Sequence of chain 1.E:
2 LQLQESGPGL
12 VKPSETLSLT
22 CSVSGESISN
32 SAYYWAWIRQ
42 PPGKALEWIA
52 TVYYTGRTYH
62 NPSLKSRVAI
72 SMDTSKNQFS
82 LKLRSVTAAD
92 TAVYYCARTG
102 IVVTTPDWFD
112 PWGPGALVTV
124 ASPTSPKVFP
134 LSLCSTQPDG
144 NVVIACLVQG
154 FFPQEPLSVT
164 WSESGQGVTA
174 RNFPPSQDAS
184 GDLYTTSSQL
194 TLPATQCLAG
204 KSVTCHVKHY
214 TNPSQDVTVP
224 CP

Binding-site contacts:
Ligand atom C contacts residue THR105 of chain 1.E at 3.5 Å.
Ligand atom CE contacts residue GLY92 of chain 1.F at 3.5 Å.
Ligand atom CB contacts residue VAL104 of chain 1.E at 3.7 Å (hydrophobic).
Ligand atom NZ contacts residue TYR34 of chain 1.E at 3.4 Å.
Ligand atom CG contacts residue ASP28 of chain 1.F at 3.6 Å.
Ligand atom O contacts residue ARG30 of chain 1.F at 3.6 Å.
Ligand atom O contacts residue THR105 of chain 1.E at 2.8 Å (h-bond).
Ligand atom C contacts residue THR105 of chain 1.E at 3.7 Å.
Ligand atom N contacts residue TYR32 of chain 1.F at 3.0 Å (h-bond).
Ligand atom NE2 contacts residue ARG30 of chain 1.F at 3.3 Å (salt-bridge).
Ligand atom NZ contacts residue GLY101 of chain 1.E at 2.9 Å (h-bond).
Ligand atom CD contacts residue TYR91 of chain 1.F at 3.6 Å (hydrophobic).
Ligand atom NZ contacts residue ILE102 of chain 1.E at 3.1 Å (h-bond).
Ligand atom N contacts residue VAL103 of chain 1.E at 3.0 Å (h-bond).
Ligand atom O contacts residue VAL104 of chain 1.E at 3.1 Å.
Ligand atom C contacts residue TYR32 of chain 1.F at 3.7 Å (hydrophobic).
Ligand atom CE1 contacts residue ARG30 of chain 1.F at 3.3 Å.
Ligand atom CE contacts residue VAL103 of chain 1.E at 3.7 Å (hydrophobic).
Ligand atom ND1 contacts residue ARG30 of chain 1.F at 3.7 Å.
Ligand atom CD contacts residue TYR32 of chain 1.F at 3.7 Å (hydrophobic).
Ligand atom CB contacts residue THR105 of chain 1.E at 3.5 Å.
Ligand atom CE contacts residue ALA33 of chain 1.E at 3.5 Å (hydrophobic).
Ligand atom CG contacts residue VAL103 of chain 1.E at 3.4 Å (hydrophobic).
Ligand atom O contacts residue THR105 of chain 1.E at 3.6 Å.
Ligand atom N contacts residue THR105 of chain 1.E at 3.7 Å.
Ligand atom O contacts residue ARG30 of chain 1.F at 3.2 Å (salt-bridge).
Ligand atom NZ contacts residue ALA33 of chain 1.E at 2.5 Å (h-bond).
Ligand atom CG contacts residue THR105 of chain 1.E at 3.8 Å.
Ligand atom CE contacts residue GLY101 of chain 1.E at 3.6 Å.
Ligand atom CA contacts residue VAL103 of chain 1.E at 3.7 Å (hydrophobic).
Ligand atom CE contacts residue ILE102 of chain 1.E at 3.4 Å (hydrophobic).
Ligand atom NZ contacts residue GLY92 of chain 1.F at 3.3 Å (h-bond).
Ligand atom CD contacts residue ALA33 of chain 1.E at 3.4 Å (hydrophobic).
Ligand atom CG contacts residue VAL104 of chain 1.E at 3.7 Å (hydrophobic).
Ligand atom CB contacts residue VAL103 of chain 1.E at 3.6 Å (hydrophobic).
Ligand atom NZ contacts residue TYR91 of chain 1.F at 3.6 Å (h-bond).
Ligand atom O contacts residue TYR32 of chain 1.F at 3.7 Å.
Ligand atom CE contacts residue TYR32 of chain 1.F at 3.8 Å (hydrophobic).
Ligand atom CE contacts residue TYR91 of chain 1.F at 3.1 Å (hydrophobic).
Ligand atom CA contacts residue TYR32 of chain 1.F at 3.4 Å (hydrophobic).

A protein and the small-molecule ligand that binds it are described below.
Small molecule (SMILES): CC(C)C[C@H](NC(=O)[C@H](CCCCN)NC(=O)[C@H](CCCCN)NC(=O)[C@H](CC1=NC=NC1)NC(=O)[C@H](CCCCN)NC(=O)[C@@H]1CCCN1C(=O)[C@H](C)N)C(=O)N[C@H](C=O)CCCCN

Sequence of chain 1.F:
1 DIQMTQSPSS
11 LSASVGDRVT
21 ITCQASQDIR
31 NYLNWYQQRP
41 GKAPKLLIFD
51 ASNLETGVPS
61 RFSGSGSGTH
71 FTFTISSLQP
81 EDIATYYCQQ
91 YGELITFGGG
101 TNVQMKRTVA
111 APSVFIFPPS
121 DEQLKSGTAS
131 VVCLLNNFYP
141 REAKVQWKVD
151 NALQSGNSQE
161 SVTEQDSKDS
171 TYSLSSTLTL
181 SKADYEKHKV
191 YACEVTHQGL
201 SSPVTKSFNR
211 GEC